Sequence of chain 1.A:
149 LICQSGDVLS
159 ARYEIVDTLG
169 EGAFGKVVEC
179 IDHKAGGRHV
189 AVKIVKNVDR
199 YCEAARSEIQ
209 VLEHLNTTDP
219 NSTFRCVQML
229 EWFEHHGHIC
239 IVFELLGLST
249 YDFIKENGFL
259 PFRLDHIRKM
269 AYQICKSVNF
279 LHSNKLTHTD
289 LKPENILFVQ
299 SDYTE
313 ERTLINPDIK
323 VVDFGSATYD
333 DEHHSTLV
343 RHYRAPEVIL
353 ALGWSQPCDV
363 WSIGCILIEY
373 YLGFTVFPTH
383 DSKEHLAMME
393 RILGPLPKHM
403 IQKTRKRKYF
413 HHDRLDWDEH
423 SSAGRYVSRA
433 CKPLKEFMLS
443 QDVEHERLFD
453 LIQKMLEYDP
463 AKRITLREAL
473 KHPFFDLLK

The small molecule below binds the protein below.
Small molecule (SMILES): O=C(O)c1ccc2c(c1)nc(Nc1cccc(Cl)c1)c1ccncc12

Binding-site contacts:
Ligand atom C16 contacts residue LEU167 of chain 1.A at 3.9 Å (hydrophobic).
Ligand atom C20 contacts residue GLY168 of chain 1.A at 3.7 Å.
Ligand atom C11 contacts residue LEU243 of chain 1.A at 3.9 Å (hydrophobic).
Ligand atom C19 contacts residue GLY168 of chain 1.A at 3.5 Å.
Ligand atom CL22 contacts residue GLY168 of chain 1.A at 3.9 Å.
Ligand atom C21 contacts residue LEU167 of chain 1.A at 3.4 Å (hydrophobic).
Ligand atom O24 contacts residue VAL324 of chain 1.A at 3.5 Å (h-bond).
Ligand atom C5 contacts residue VAL324 of chain 1.A at 3.7 Å (hydrophobic).
Ligand atom C14 contacts residue LEU295 of chain 1.A at 3.8 Å (hydrophobic).
Ligand atom N12 contacts residue ALA189 of chain 1.A at 3.5 Å.
Ligand atom C10 contacts residue VAL175 of chain 1.A at 3.9 Å (hydrophobic).
Ligand atom C7 contacts residue LEU295 of chain 1.A at 3.4 Å (hydrophobic).
Ligand atom C13 contacts residue ALA189 of chain 1.A at 3.4 Å (hydrophobic).
Ligand atom O25 contacts residue LYS191 of chain 1.A at 2.7 Å (salt-bridge).
Ligand atom C11 contacts residue LEU244 of chain 1.A at 3.4 Å (hydrophobic).
Ligand atom C14 contacts residue LEU167 of chain 1.A at 3.5 Å (hydrophobic).
Ligand atom C23 contacts residue VAL324 of chain 1.A at 3.9 Å (hydrophobic).
Ligand atom C18 contacts residue GLY168 of chain 1.A at 3.8 Å.
Ligand atom O25 contacts residue GLU206 of chain 1.A at 3.8 Å.
Ligand atom N12 contacts residue GLU242 of chain 1.A at 3.7 Å.
Ligand atom O24 contacts residue PHE241 of chain 1.A at 3.2 Å.
Ligand atom O25 contacts residue ASP325 of chain 1.A at 3.6 Å.
Ligand atom C8 contacts residue LEU295 of chain 1.A at 3.6 Å (hydrophobic).
Ligand atom C3 contacts residue PHE241 of chain 1.A at 3.8 Å (hydrophobic).
Ligand atom N12 contacts residue LEU244 of chain 1.A at 2.9 Å (h-bond).
Ligand atom C17 contacts residue VAL175 of chain 1.A at 3.6 Å (hydrophobic).
Ligand atom CL22 contacts residue GLU169 of chain 1.A at 3.6 Å.
Ligand atom C10 contacts residue LEU295 of chain 1.A at 3.6 Å (hydrophobic).
Ligand atom C23 contacts residue LYS191 of chain 1.A at 3.6 Å.
Ligand atom C20 contacts residue LEU167 of chain 1.A at 3.7 Å (hydrophobic).
Ligand atom CL22 contacts residue PHE172 of chain 1.A at 3.3 Å.
Ligand atom C19 contacts residue GLU169 of chain 1.A at 3.8 Å.
Ligand atom C11 contacts residue LEU167 of chain 1.A at 3.6 Å (hydrophobic).
Ligand atom CL22 contacts residue VAL175 of chain 1.A at 3.9 Å.
Ligand atom N12 contacts residue LEU243 of chain 1.A at 3.7 Å.
Ligand atom O24 contacts residue GLU206 of chain 1.A at 3.7 Å.
Ligand atom C4 contacts residue PHE241 of chain 1.A at 3.6 Å (hydrophobic).
Ligand atom C13 contacts residue LEU244 of chain 1.A at 3.9 Å (hydrophobic).
Ligand atom O24 contacts residue ASP325 of chain 1.A at 3.8 Å.
Ligand atom C13 contacts residue GLU242 of chain 1.A at 3.6 Å.